Sequence of chain 1.A:
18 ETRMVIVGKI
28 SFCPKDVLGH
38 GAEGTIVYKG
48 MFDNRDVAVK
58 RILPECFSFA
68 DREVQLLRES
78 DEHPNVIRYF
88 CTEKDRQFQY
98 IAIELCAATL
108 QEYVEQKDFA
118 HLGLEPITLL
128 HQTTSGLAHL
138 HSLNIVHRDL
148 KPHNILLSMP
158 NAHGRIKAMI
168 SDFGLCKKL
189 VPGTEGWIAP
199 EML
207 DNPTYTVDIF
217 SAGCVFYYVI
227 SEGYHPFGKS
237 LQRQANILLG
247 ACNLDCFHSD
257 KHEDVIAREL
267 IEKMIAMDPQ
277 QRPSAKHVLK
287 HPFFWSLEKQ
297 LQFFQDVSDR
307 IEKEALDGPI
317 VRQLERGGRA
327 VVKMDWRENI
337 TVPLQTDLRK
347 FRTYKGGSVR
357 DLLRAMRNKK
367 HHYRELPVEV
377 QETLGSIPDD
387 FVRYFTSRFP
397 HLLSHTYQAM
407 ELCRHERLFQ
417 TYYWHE

The protein below binds the small molecule below.
Small molecule (SMILES): COCCOCCc1c(C)c2cc(OC)c(O)c(C)c2oc1=O

Binding-site contacts:
Ligand atom O22 contacts residue PHE347 of chain 1.A at 3.3 Å.
Ligand atom C21 contacts residue LYS365 of chain 1.A at 3.1 Å.
Ligand atom O24 contacts residue LEU372 of chain 1.A at 4.0 Å.
Ligand atom O14 contacts residue ASN364 of chain 1.A at 2.9 Å (h-bond).
Ligand atom O14 contacts residue TYR350 of chain 1.A at 3.2 Å (h-bond).
Ligand atom O02 contacts residue PHE347 of chain 1.A at 3.5 Å.
Ligand atom C11 contacts residue PHE347 of chain 1.A at 3.8 Å (hydrophobic).
Ligand atom O24 contacts residue GLU371 of chain 1.A at 3.9 Å.
Ligand atom O17 contacts residue LYS365 of chain 1.A at 3.5 Å (salt-bridge).
Ligand atom C11 contacts residue HIS368 of chain 1.A at 3.2 Å.
Ligand atom O17 contacts residue LEU344 of chain 1.A at 4.1 Å.
Ligand atom C23 contacts residue PHE347 of chain 1.A at 3.7 Å (hydrophobic).
Ligand atom C21 contacts residue PHE347 of chain 1.A at 3.4 Å (hydrophobic).
Ligand atom C18 contacts residue PHE347 of chain 1.A at 3.3 Å (hydrophobic).
Ligand atom C09 contacts residue PHE347 of chain 1.A at 4.2 Å (hydrophobic).
Ligand atom C21 contacts residue HIS368 of chain 1.A at 4.0 Å.
Ligand atom C07 contacts residue HIS368 of chain 1.A at 3.7 Å.
Ligand atom C16 contacts residue LYS365 of chain 1.A at 3.4 Å.
Ligand atom C19 contacts residue ASP343 of chain 1.A at 3.9 Å.
Ligand atom C08 contacts residue PHE347 of chain 1.A at 4.2 Å (hydrophobic).
Ligand atom C16 contacts residue TYR350 of chain 1.A at 3.1 Å (hydrophobic).
Ligand atom C13 contacts residue TYR350 of chain 1.A at 3.6 Å (hydrophobic).
Ligand atom C23 contacts residue HIS368 of chain 1.A at 3.9 Å.
Ligand atom O17 contacts residue ASN364 of chain 1.A at 4.0 Å.
Ligand atom O22 contacts residue LYS365 of chain 1.A at 3.1 Å (salt-bridge).
Ligand atom C16 contacts residue PHE347 of chain 1.A at 3.8 Å (hydrophobic).
Ligand atom C19 contacts residue LYS365 of chain 1.A at 1.3 Å.
Ligand atom C19 contacts residue PHE347 of chain 1.A at 3.3 Å (hydrophobic).
Ligand atom C18 contacts residue TYR350 of chain 1.A at 4.2 Å (hydrophobic).
Ligand atom O17 contacts residue TYR350 of chain 1.A at 2.0 Å (h-bond).
Ligand atom C09 contacts residue HIS368 of chain 1.A at 3.0 Å.
Ligand atom C12 contacts residue HIS368 of chain 1.A at 3.4 Å.
Ligand atom O17 contacts residue PHE347 of chain 1.A at 4.0 Å.
Ligand atom C13 contacts residue ASN364 of chain 1.A at 3.8 Å.
Ligand atom C15 contacts residue ASN364 of chain 1.A at 2.9 Å.
Ligand atom C08 contacts residue HIS368 of chain 1.A at 3.5 Å.
Ligand atom C16 contacts residue ASN364 of chain 1.A at 4.0 Å.
Ligand atom C10 contacts residue HIS368 of chain 1.A at 2.6 Å.
Ligand atom C18 contacts residue LYS365 of chain 1.A at 2.4 Å.
Ligand atom C07 contacts residue GLU371 of chain 1.A at 4.2 Å.